Binding-site contacts:
Ligand atom C2 contacts residue HIS630 of chain 2.D at 3.2 Å.
Ligand atom O2 contacts residue HIS628 of chain 2.A at 3.4 Å (h-bond).
Ligand atom N4 contacts residue PHE629 of chain 2.D at 4.4 Å.
Ligand atom C6 contacts residue HIS628 of chain 2.A at 2.7 Å.
Ligand atom C5 contacts residue HIS628 of chain 2.A at 3.9 Å.
Ligand atom O2 contacts residue ASP626 of chain 2.A at 3.6 Å (salt-bridge).
Ligand atom N1 contacts residue HIS630 of chain 2.D at 4.2 Å.
Ligand atom C4 contacts residue HIS630 of chain 2.D at 3.2 Å.
Ligand atom C2 contacts residue HIS628 of chain 2.A at 3.3 Å.
Ligand atom C5 contacts residue PHE629 of chain 2.D at 4.0 Å (hydrophobic).
Ligand atom N3 contacts residue HIS630 of chain 2.D at 2.6 Å (h-bond).
Ligand atom C5 contacts residue HIS630 of chain 2.D at 4.3 Å.
Ligand atom C6 contacts residue PHE629 of chain 2.A at 4.0 Å (hydrophobic).
Ligand atom N4 contacts residue HIS630 of chain 2.D at 3.0 Å.
Ligand atom O2 contacts residue HIS630 of chain 2.D at 3.5 Å.
Ligand atom N1 contacts residue HIS628 of chain 2.A at 2.3 Å (h-bond).
Ligand atom C4 contacts residue HIS628 of chain 2.A at 4.5 Å.
Ligand atom N1 contacts residue PHE629 of chain 2.A at 4.2 Å.
Ligand atom N3 contacts residue HIS628 of chain 2.A at 4.3 Å.
Ligand atom N4 contacts residue PRO631 of chain 2.D at 4.4 Å.
Ligand atom N1 contacts residue TRP607 of chain 2.D at 4.5 Å.
Ligand atom O2 contacts residue GLY627 of chain 2.A at 3.4 Å.
Ligand atom C2 contacts residue GLY627 of chain 2.A at 4.1 Å.

Sequence of chain 2.A:
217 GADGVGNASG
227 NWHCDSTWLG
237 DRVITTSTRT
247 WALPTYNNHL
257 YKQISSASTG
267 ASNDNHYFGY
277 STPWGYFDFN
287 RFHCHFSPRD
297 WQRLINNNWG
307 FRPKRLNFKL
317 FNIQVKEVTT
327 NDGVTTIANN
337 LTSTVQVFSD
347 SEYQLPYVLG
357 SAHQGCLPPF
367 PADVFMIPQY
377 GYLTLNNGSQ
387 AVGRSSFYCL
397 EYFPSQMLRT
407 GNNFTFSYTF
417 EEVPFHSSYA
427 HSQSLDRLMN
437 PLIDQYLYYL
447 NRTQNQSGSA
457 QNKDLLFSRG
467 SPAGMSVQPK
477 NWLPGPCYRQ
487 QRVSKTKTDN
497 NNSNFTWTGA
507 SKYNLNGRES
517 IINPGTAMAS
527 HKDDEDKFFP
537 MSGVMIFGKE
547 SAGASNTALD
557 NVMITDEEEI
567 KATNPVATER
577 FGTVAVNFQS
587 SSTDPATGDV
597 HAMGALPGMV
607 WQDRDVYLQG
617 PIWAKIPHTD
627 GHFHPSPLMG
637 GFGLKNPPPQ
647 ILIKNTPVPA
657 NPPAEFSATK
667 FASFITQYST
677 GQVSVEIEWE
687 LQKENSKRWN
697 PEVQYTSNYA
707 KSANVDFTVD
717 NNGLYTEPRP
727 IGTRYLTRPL

This small molecule binds to this protein.
Small molecule (SMILES): Nc1ccnc(=O)[nH]1

Sequence of chain 2.D:
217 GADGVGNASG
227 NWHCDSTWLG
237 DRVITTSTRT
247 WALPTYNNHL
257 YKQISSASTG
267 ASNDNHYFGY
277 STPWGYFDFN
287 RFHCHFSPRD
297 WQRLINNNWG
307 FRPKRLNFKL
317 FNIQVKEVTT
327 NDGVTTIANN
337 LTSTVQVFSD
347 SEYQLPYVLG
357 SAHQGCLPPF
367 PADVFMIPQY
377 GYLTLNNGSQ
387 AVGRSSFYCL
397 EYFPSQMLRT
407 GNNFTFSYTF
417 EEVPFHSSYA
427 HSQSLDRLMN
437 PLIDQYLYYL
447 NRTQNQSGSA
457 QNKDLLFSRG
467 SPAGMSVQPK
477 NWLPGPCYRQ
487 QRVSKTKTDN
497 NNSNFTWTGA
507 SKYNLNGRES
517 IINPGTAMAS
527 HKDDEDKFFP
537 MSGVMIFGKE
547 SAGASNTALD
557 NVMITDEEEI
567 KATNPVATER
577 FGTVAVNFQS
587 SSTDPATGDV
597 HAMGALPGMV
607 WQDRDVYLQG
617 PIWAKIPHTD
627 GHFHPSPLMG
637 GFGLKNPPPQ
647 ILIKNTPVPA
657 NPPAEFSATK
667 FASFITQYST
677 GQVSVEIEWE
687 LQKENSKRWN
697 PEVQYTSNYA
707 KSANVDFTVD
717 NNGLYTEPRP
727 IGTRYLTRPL